Sequence of chain 1.C:
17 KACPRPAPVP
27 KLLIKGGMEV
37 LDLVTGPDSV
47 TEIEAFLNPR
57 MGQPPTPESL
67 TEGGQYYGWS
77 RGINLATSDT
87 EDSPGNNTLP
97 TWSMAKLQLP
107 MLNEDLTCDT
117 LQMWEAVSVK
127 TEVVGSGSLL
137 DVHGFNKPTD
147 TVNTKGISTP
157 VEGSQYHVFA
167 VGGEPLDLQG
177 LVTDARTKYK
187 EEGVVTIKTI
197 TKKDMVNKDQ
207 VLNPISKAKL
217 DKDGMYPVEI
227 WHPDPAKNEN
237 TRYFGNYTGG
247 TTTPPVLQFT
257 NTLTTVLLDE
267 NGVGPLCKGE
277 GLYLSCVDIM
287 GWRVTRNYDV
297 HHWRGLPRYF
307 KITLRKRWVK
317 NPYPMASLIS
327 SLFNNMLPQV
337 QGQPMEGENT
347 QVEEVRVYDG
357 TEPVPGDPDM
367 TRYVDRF

The protein below binds the small molecule below.
Small molecule (SMILES): CC(=O)N[C@H]1[C@H]([C@H](O)[C@H](O)CO)O[C@@](O[C@H]2[C@@H](O)[C@@H](CO)O[C@@H](O[C@H]3[C@H](O)[C@@H](O)[C@H](O)O[C@@H]3CO)[C@@H]2O)(C(=O)O)C[C@@H]1O

Binding-site contacts:
Ligand atom O4 contacts residue VAL296 of chain 1.B at 4.2 Å.
Ligand atom C3 contacts residue VAL296 of chain 1.B at 3.5 Å (hydrophobic).
Ligand atom C4 contacts residue GLY78 of chain 1.B at 3.3 Å.
Ligand atom C5 contacts residue ASN93 of chain 1.B at 4.0 Å.
Ligand atom O4 contacts residue ILE79 of chain 1.B at 3.8 Å.
Ligand atom C11 contacts residue TYR72 of chain 1.B at 3.5 Å (hydrophobic).
Ligand atom C1 contacts residue TYR72 of chain 1.B at 3.7 Å (hydrophobic).
Ligand atom C3 contacts residue ARG77 of chain 1.B at 4.0 Å.
Ligand atom C4 contacts residue TYR72 of chain 1.B at 3.9 Å (hydrophobic).
Ligand atom C4 contacts residue HIS298 of chain 1.B at 3.5 Å.
Ligand atom O1A contacts residue ARG77 of chain 1.B at 3.2 Å (salt-bridge).
Ligand atom O6 contacts residue ASN93 of chain 1.B at 3.5 Å (h-bond).
Ligand atom C10 contacts residue TYR72 of chain 1.B at 3.6 Å (hydrophobic).
Ligand atom C2 contacts residue GLY78 of chain 1.B at 3.9 Å.
Ligand atom O4 contacts residue ASN80 of chain 1.B at 4.3 Å.
Ligand atom O3 contacts residue ARG77 of chain 1.B at 4.1 Å.
Ligand atom C11 contacts residue ASP85 of chain 1.C at 3.7 Å.
Ligand atom O4 contacts residue GLY78 of chain 1.B at 3.1 Å.
Ligand atom C1 contacts residue GLY78 of chain 1.B at 4.1 Å.
Ligand atom O4 contacts residue HIS298 of chain 1.B at 3.1 Å (h-bond).
Ligand atom C6 contacts residue TYR72 of chain 1.B at 3.9 Å (hydrophobic).
Ligand atom O4 contacts residue THR291 of chain 1.B at 3.3 Å.
Ligand atom O3 contacts residue VAL296 of chain 1.B at 3.9 Å.
Ligand atom C4 contacts residue ARG77 of chain 1.B at 3.8 Å.
Ligand atom O1B contacts residue ARG77 of chain 1.B at 2.7 Å (salt-bridge).
Ligand atom O3 contacts residue ASN80 of chain 1.B at 3.9 Å.
Ligand atom N5 contacts residue TYR72 of chain 1.B at 2.8 Å (h-bond).
Ligand atom C6 contacts residue ASN93 of chain 1.B at 3.2 Å.
Ligand atom C9 contacts residue ARG77 of chain 1.B at 3.5 Å.
Ligand atom C5 contacts residue ARG77 of chain 1.B at 4.2 Å.
Ligand atom C3 contacts residue GLY78 of chain 1.B at 3.8 Å.
Ligand atom O1B contacts residue TYR72 of chain 1.B at 3.8 Å.
Ligand atom O1A contacts residue TYR72 of chain 1.B at 3.0 Å.
Ligand atom C3 contacts residue GLY78 of chain 1.B at 3.8 Å.
Ligand atom O3 contacts residue GLY78 of chain 1.B at 3.0 Å.
Ligand atom C5 contacts residue TYR72 of chain 1.B at 3.7 Å (hydrophobic).
Ligand atom C3 contacts residue HIS298 of chain 1.B at 3.5 Å.
Ligand atom C2 contacts residue VAL296 of chain 1.B at 4.3 Å (hydrophobic).
Ligand atom O1A contacts residue GLY78 of chain 1.B at 3.9 Å.
Ligand atom C1 contacts residue ARG77 of chain 1.B at 3.3 Å.

Sequence of chain 1.B:
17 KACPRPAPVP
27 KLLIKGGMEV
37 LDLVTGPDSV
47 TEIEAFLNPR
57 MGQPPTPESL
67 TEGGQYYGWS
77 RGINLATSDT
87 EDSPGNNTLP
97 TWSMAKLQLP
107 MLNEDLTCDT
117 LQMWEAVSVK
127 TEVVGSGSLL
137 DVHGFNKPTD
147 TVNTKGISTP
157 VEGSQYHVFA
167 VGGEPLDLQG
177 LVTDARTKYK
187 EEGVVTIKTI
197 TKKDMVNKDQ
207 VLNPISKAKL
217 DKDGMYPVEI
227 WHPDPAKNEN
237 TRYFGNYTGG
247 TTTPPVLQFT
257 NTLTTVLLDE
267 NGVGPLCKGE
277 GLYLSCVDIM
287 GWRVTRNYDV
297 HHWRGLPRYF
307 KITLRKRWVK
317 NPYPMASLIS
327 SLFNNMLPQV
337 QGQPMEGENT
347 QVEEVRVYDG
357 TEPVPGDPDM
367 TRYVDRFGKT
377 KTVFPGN